Binding-site contacts:
Ligand atom C7B contacts residue GLU11 of chain 1.G at 3.7 Å.
Ligand atom C2 contacts residue ASN90 of chain 1.G at 4.2 Å.
Ligand atom C4 contacts residue GLU51 of chain 1.G at 3.5 Å.
Ligand atom C2B contacts residue GLU11 of chain 1.G at 4.3 Å.
Ligand atom O2 contacts residue ASN90 of chain 1.G at 3.1 Å (h-bond).
Ligand atom O3 contacts residue ASN90 of chain 1.G at 2.8 Å (h-bond).
Ligand atom C6 contacts residue TRP88 of chain 1.G at 3.6 Å (hydrophobic).
Ligand atom C2 contacts residue LYS91 of chain 1.G at 3.7 Å.
Ligand atom O6 contacts residue GLN61 of chain 1.G at 3.0 Å (h-bond).
Ligand atom C5' contacts residue TYR12 of chain 1.G at 4.2 Å (hydrophobic).
Ligand atom O3 contacts residue LYS91 of chain 1.G at 2.9 Å (salt-bridge).
Ligand atom C1B contacts residue GLU11 of chain 1.G at 3.9 Å.
Ligand atom O6 contacts residue TRP88 of chain 1.G at 3.9 Å.
Ligand atom O4 contacts residue GLU51 of chain 1.G at 2.7 Å (salt-bridge).
Ligand atom C6 contacts residue GLN61 of chain 1.G at 4.0 Å.
Ligand atom O3 contacts residue GLU51 of chain 1.G at 4.0 Å.
Ligand atom C4 contacts residue LYS91 of chain 1.G at 4.0 Å.
Ligand atom O6 contacts residue GLN56 of chain 1.G at 3.4 Å (h-bond).
Ligand atom O6 contacts residue HIS57 of chain 1.G at 3.5 Å.
Ligand atom O3 contacts residue TRP88 of chain 1.G at 3.7 Å.
Ligand atom O4 contacts residue LYS91 of chain 1.G at 3.0 Å (salt-bridge).
Ligand atom C6' contacts residue TRP88 of chain 1.G at 4.3 Å (hydrophobic).
Ligand atom C1 contacts residue GLN56 of chain 1.G at 4.1 Å.
Ligand atom O4 contacts residue GLN56 of chain 1.G at 3.6 Å.
Ligand atom O1 contacts residue TRP88 of chain 1.G at 3.9 Å.
Ligand atom C4 contacts residue TRP88 of chain 1.G at 3.5 Å (hydrophobic).
Ligand atom C6 contacts residue HIS57 of chain 1.G at 3.5 Å.
Ligand atom C7' contacts residue TYR12 of chain 1.G at 3.5 Å (hydrophobic).
Ligand atom C3' contacts residue GLN56 of chain 1.G at 4.1 Å.
Ligand atom C5 contacts residue TRP88 of chain 1.G at 3.6 Å (hydrophobic).
Ligand atom C1B contacts residue TYR12 of chain 1.G at 3.5 Å (hydrophobic).
Ligand atom C3 contacts residue ASN90 of chain 1.G at 3.8 Å.
Ligand atom O1' contacts residue TYR12 of chain 1.G at 3.6 Å.
Ligand atom C2' contacts residue GLN56 of chain 1.G at 3.7 Å.
Ligand atom C5 contacts residue GLN56 of chain 1.G at 4.2 Å.
Ligand atom C3 contacts residue LYS91 of chain 1.G at 3.9 Å.
Ligand atom O5 contacts residue GLN56 of chain 1.G at 3.5 Å (h-bond).
Ligand atom C3 contacts residue TRP88 of chain 1.G at 3.5 Å (hydrophobic).
Ligand atom C6 contacts residue GLN56 of chain 1.G at 4.0 Å.
Ligand atom N1' contacts residue TYR12 of chain 1.G at 3.4 Å.

This protein binds this small molecule.
Small molecule (SMILES): O=C(NCc1ccccc1)c1cccc(O[C@H]2O[C@H](CO)[C@H](O)[C@H](O)[C@H]2O)c1

Sequence of chain 1.G:
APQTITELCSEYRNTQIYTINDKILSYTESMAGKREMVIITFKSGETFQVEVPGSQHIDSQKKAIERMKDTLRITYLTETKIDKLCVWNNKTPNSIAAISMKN